A protein and the small-molecule ligand that binds it are described below.
Small molecule (SMILES): CC(=O)N[C@@H]1[C@@H](O)[C@H](O)[C@@H](CO)O[C@H]1O

Binding-site contacts:
Ligand atom C1 contacts residue ASN324 of chain 1.A at 1.4 Å.
Ligand atom O6 contacts residue VAL318 of chain 1.A at 3.6 Å.
Ligand atom C6 contacts residue VAL318 of chain 1.A at 3.7 Å (hydrophobic).
Ligand atom C8 contacts residue ASN324 of chain 1.A at 4.3 Å.
Ligand atom C3 contacts residue ASN324 of chain 1.A at 3.8 Å.
Ligand atom N2 contacts residue ASN324 of chain 1.A at 2.8 Å (h-bond).
Ligand atom C6 contacts residue ASN324 of chain 1.A at 4.4 Å.
Ligand atom O7 contacts residue ASN324 of chain 1.A at 3.0 Å (h-bond).
Ligand atom C4 contacts residue ASN324 of chain 1.A at 4.2 Å.
Ligand atom O5 contacts residue ASN324 of chain 1.A at 2.4 Å (h-bond).
Ligand atom C5 contacts residue ASN324 of chain 1.A at 3.7 Å.
Ligand atom C7 contacts residue ASN324 of chain 1.A at 3.1 Å.
Ligand atom C2 contacts residue ASN324 of chain 1.A at 2.4 Å.
Ligand atom O5 contacts residue VAL318 of chain 1.A at 4.4 Å.

Sequence of chain 1.A:
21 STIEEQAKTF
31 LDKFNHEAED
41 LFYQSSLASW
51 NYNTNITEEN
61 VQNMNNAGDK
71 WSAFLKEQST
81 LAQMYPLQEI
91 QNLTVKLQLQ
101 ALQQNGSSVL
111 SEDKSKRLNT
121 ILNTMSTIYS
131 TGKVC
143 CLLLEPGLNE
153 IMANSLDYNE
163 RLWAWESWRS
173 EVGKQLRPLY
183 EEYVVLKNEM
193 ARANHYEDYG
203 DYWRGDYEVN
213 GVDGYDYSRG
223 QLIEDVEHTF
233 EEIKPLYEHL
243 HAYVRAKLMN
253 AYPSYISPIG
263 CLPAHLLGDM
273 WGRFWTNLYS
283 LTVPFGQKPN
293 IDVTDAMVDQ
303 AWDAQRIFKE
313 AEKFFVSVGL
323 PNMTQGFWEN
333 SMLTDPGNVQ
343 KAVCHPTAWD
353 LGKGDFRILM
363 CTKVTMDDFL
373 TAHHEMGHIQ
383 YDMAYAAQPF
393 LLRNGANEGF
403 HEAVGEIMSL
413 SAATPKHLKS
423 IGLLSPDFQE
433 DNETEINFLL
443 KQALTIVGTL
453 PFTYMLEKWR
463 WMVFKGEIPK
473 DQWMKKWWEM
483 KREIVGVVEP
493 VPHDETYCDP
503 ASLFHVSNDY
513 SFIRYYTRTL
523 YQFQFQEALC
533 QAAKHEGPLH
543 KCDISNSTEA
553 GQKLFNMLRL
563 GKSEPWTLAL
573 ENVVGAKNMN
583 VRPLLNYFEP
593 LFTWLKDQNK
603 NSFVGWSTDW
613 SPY